Sequence of chain 2.D:
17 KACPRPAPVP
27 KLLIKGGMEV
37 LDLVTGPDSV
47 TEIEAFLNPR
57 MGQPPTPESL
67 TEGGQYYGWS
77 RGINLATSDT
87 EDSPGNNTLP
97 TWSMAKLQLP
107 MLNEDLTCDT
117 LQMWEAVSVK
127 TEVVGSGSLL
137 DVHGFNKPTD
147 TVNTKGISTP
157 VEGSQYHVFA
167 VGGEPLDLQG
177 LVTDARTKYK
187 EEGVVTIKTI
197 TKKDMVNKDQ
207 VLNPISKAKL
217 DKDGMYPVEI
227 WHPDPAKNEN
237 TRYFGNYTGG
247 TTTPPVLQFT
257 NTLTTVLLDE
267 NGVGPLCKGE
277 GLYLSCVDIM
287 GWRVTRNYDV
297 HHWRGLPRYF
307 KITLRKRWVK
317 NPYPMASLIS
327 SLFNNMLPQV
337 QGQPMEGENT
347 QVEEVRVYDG

Binding-site contacts:
Ligand atom C10 contacts residue TYR72 of chain 2.D at 3.8 Å (hydrophobic).
Ligand atom O8 contacts residue ARG77 of chain 2.D at 3.6 Å.
Ligand atom C4 contacts residue TYR72 of chain 2.D at 3.4 Å (hydrophobic).
Ligand atom O1A contacts residue ARG77 of chain 2.D at 2.8 Å (salt-bridge).
Ligand atom C1 contacts residue ARG77 of chain 2.D at 3.4 Å.
Ligand atom O3 contacts residue ASN80 of chain 2.D at 3.8 Å.
Ligand atom O10 contacts residue THR291 of chain 2.D at 3.8 Å.
Ligand atom C4 contacts residue ARG77 of chain 2.D at 4.1 Å.
Ligand atom O1A contacts residue GLY78 of chain 2.D at 4.1 Å.
Ligand atom O3 contacts residue VAL296 of chain 2.D at 4.3 Å.
Ligand atom C5 contacts residue TYR72 of chain 2.D at 3.6 Å (hydrophobic).
Ligand atom O3 contacts residue GLY78 of chain 2.D at 3.8 Å.
Ligand atom C6 contacts residue ASN93 of chain 2.D at 3.2 Å.
Ligand atom O4 contacts residue VAL296 of chain 2.D at 4.0 Å.
Ligand atom O4 contacts residue ARG77 of chain 2.D at 4.3 Å.
Ligand atom C3 contacts residue ARG77 of chain 2.D at 3.4 Å.
Ligand atom O6 contacts residue ASN93 of chain 2.D at 3.4 Å (h-bond).
Ligand atom C2 contacts residue ARG77 of chain 2.D at 4.0 Å.
Ligand atom C11 contacts residue TYR72 of chain 2.D at 4.0 Å (hydrophobic).
Ligand atom C3 contacts residue GLY78 of chain 2.D at 4.0 Å.
Ligand atom O4 contacts residue THR291 of chain 2.D at 4.0 Å.
Ligand atom O1B contacts residue TYR72 of chain 2.D at 4.0 Å.
Ligand atom O4 contacts residue GLY78 of chain 2.D at 3.1 Å (h-bond).
Ligand atom C3 contacts residue HIS298 of chain 2.D at 3.9 Å.
Ligand atom C4 contacts residue HIS298 of chain 2.D at 3.7 Å.
Ligand atom O1B contacts residue ARG77 of chain 2.D at 2.8 Å (salt-bridge).
Ligand atom C6 contacts residue THR94 of chain 2.D at 4.2 Å.
Ligand atom O8 contacts residue TYR72 of chain 2.D at 3.7 Å.
Ligand atom C11 contacts residue ASP85 of chain 2.E at 3.6 Å.
Ligand atom N5 contacts residue TYR72 of chain 2.D at 3.0 Å (h-bond).
Ligand atom C4 contacts residue VAL296 of chain 2.D at 4.2 Å (hydrophobic).
Ligand atom O4 contacts residue ILE79 of chain 2.D at 4.2 Å.
Ligand atom O4 contacts residue TYR72 of chain 2.D at 3.9 Å.
Ligand atom C3 contacts residue VAL296 of chain 2.D at 3.5 Å (hydrophobic).
Ligand atom O3 contacts residue ARG77 of chain 2.D at 4.3 Å.
Ligand atom O4 contacts residue HIS298 of chain 2.D at 2.6 Å (h-bond).
Ligand atom O1A contacts residue TYR72 of chain 2.D at 3.3 Å.
Ligand atom C4 contacts residue GLY78 of chain 2.D at 3.8 Å.
Ligand atom C6 contacts residue TYR72 of chain 2.D at 3.8 Å (hydrophobic).
Ligand atom C1 contacts residue TYR72 of chain 2.D at 3.8 Å (hydrophobic).

This protein binds this small molecule.
Small molecule (SMILES): CC(=O)N[C@H]1[C@H]([C@H](O)[C@H](O)CO)O[C@@](O[C@H]2[C@@H](O)[C@@H](CO)O[C@@H](O[C@H]3[C@H](O)[C@@H](O)[C@H](O)O[C@@H]3CO)[C@@H]2O)(C(=O)O)C[C@@H]1O

Sequence of chain 2.E:
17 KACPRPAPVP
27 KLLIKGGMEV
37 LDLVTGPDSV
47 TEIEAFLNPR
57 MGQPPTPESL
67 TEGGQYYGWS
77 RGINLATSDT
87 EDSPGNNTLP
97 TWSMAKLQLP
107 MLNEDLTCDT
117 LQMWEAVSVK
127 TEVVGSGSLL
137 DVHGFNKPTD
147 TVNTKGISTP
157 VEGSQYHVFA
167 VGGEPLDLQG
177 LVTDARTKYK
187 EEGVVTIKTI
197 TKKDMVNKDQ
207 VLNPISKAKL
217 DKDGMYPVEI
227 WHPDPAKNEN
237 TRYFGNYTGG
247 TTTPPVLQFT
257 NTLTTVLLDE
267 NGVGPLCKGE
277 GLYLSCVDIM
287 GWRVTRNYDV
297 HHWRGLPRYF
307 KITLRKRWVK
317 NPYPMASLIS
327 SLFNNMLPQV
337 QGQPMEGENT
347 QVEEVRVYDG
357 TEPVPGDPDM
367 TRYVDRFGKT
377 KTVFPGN